Binding-site contacts:
Ligand atom O32 contacts residue LYS127 of chain 1.A at 2.8 Å (salt-bridge).
Ligand atom C25 contacts residue ILE173 of chain 1.A at 4.1 Å (hydrophobic).
Ligand atom C26 contacts residue ILE173 of chain 1.A at 4.2 Å (hydrophobic).
Ligand atom C48 contacts residue GLU19 of chain 1.A at 4.2 Å.
Ligand atom C25 contacts residue GLY176 of chain 1.A at 4.1 Å.
Ligand atom O24 contacts residue LEU223 of chain 1.A at 4.2 Å.
Ligand atom O22 contacts residue ASN47 of chain 1.A at 3.3 Å (h-bond).
Ligand atom C10 contacts residue LEU11 of chain 1.B at 4.0 Å (hydrophobic).
Ligand atom C25 contacts residue PRO172 of chain 1.A at 3.5 Å (hydrophobic).
Ligand atom C23 contacts residue ILE173 of chain 1.A at 4.0 Å (hydrophobic).
Ligand atom C18 contacts residue LEU11 of chain 1.B at 4.0 Å (hydrophobic).
Ligand atom C23 contacts residue ASN47 of chain 1.A at 3.7 Å.
Ligand atom C46 contacts residue GLU19 of chain 1.A at 4.0 Å.
Ligand atom C10 contacts residue LYS54 of chain 1.A at 4.2 Å.
Ligand atom C25 contacts residue LEU11 of chain 1.B at 4.2 Å (hydrophobic).
Ligand atom C23 contacts residue PHE124 of chain 1.A at 3.9 Å (hydrophobic).
Ligand atom C20 contacts residue LYS127 of chain 1.A at 4.0 Å.
Ligand atom C27 contacts residue LYS127 of chain 1.A at 3.8 Å.
Ligand atom C6 contacts residue VAL51 of chain 1.A at 4.0 Å (hydrophobic).
Ligand atom C48 contacts residue VAL51 of chain 1.A at 3.5 Å (hydrophobic).
Ligand atom C48 contacts residue ASN47 of chain 1.A at 4.2 Å.
Ligand atom C31 contacts residue LEU223 of chain 1.A at 3.9 Å (hydrophobic).
Ligand atom O13 contacts residue LYS54 of chain 1.A at 3.3 Å (salt-bridge).
Ligand atom C26 contacts residue LYS127 of chain 1.A at 3.9 Å.
Ligand atom C45 contacts residue LEU48 of chain 1.A at 3.9 Å (hydrophobic).
Ligand atom C38 contacts residue LYS127 of chain 1.A at 3.5 Å.
Ligand atom C7 contacts residue VAL51 of chain 1.A at 3.8 Å (hydrophobic).
Ligand atom C7 contacts residue SER50 of chain 1.A at 4.0 Å.
Ligand atom O13 contacts residue VAL51 of chain 1.A at 3.7 Å.
Ligand atom C38 contacts residue MET128 of chain 1.A at 3.6 Å (hydrophobic).
Ligand atom C18 contacts residue ILE224 of chain 1.A at 3.9 Å (hydrophobic).
Ligand atom C48 contacts residue LEU48 of chain 1.A at 4.0 Å (hydrophobic).
Ligand atom C7 contacts residue ASN47 of chain 1.A at 3.7 Å.
Ligand atom C14 contacts residue ASN47 of chain 1.A at 3.7 Å.
Ligand atom O16 contacts residue PRO172 of chain 1.A at 3.9 Å.
Ligand atom C27 contacts residue PHE124 of chain 1.A at 3.7 Å (hydrophobic).
Ligand atom C18 contacts residue LEU223 of chain 1.A at 4.1 Å (hydrophobic).
Ligand atom C26 contacts residue GLY176 of chain 1.A at 4.2 Å.
Ligand atom C38 contacts residue PHE124 of chain 1.A at 3.7 Å (hydrophobic).
Ligand atom O37 contacts residue LEU223 of chain 1.A at 3.9 Å.

Sequence of chain 1.A:
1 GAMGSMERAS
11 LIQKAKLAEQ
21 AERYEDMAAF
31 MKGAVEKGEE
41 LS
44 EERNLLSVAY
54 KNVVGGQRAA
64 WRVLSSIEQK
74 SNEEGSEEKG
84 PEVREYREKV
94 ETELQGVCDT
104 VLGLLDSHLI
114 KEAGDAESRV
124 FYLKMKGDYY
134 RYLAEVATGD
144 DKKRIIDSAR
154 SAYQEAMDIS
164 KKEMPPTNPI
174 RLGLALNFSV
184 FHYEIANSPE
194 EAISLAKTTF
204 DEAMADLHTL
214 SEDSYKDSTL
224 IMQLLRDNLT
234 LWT

The protein below binds the small molecule below.
Small molecule (SMILES): C=CC(C)(C)OC[C@H]1O[C@H](O[C@@H]2C3=C([C@H](C)COC(C)=O)C[C@H](O)[C@]3(C)/C=C3/[C@@H](COC)CC[C@H]3[C@@H](C)[C@H]2O)[C@H](O)[C@@H](OC(C)=O)[C@@H]1O

Sequence of chain 1.B:
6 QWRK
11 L